This protein binds this small molecule.
Small molecule (SMILES): COc1ccc(/C=N/NC(=O)Cc2cccc3ccccc23)cc1OC

Sequence of chain 1.A:
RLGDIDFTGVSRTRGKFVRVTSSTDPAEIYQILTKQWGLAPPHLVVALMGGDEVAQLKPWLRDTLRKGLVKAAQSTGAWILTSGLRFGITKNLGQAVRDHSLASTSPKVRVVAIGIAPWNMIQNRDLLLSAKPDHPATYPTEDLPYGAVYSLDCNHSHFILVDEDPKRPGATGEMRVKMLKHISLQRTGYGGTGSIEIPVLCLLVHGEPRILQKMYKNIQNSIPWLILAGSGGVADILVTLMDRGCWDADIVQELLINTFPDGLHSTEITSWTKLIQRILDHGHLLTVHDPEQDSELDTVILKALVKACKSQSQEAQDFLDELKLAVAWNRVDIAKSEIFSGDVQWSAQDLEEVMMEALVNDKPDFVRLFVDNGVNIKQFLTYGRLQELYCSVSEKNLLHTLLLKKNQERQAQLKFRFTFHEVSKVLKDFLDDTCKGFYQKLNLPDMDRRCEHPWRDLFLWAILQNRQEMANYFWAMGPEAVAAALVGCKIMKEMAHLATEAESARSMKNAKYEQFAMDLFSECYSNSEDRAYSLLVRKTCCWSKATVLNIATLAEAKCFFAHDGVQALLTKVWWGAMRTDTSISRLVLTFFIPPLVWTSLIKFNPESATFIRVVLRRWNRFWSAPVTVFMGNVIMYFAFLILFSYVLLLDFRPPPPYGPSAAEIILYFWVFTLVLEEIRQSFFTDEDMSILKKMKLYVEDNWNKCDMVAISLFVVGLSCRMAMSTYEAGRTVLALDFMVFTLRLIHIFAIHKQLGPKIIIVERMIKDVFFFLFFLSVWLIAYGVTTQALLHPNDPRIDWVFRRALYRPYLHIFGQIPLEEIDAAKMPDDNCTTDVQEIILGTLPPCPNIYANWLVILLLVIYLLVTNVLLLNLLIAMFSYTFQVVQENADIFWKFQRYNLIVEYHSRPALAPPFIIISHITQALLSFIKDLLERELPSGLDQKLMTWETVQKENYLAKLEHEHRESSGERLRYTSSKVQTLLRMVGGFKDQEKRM

Sequence of chain 1.D:
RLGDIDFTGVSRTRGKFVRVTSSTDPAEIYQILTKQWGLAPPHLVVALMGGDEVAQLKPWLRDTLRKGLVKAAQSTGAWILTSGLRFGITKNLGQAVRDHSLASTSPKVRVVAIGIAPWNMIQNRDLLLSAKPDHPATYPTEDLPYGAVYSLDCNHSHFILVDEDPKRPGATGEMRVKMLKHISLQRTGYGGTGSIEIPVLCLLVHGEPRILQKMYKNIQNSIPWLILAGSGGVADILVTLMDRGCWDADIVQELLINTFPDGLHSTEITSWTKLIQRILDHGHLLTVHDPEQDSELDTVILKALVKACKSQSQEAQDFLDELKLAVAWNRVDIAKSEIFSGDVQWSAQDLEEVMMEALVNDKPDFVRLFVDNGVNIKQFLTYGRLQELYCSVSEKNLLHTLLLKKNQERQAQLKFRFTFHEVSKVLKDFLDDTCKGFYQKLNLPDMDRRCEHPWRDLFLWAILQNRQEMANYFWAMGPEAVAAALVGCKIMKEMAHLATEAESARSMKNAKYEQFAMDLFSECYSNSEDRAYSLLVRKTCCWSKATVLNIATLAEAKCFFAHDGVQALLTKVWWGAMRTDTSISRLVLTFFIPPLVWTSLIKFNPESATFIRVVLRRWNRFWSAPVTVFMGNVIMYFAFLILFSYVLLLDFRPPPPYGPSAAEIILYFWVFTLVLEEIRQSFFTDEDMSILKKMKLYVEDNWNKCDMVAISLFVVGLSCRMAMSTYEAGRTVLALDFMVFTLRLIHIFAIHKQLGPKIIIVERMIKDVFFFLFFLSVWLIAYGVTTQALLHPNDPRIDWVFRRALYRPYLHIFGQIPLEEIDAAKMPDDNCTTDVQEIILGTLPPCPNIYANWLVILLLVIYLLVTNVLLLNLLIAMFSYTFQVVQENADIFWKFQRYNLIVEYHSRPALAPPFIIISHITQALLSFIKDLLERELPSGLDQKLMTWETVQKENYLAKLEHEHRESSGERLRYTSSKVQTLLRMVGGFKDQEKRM

Binding-site contacts:
Ligand atom C10 contacts residue TRP793 of chain 1.A at 3.4 Å (hydrophobic).
Ligand atom C8 contacts residue TRP869 of chain 1.D at 3.7 Å (hydrophobic).
Ligand atom C5 contacts residue TRP869 of chain 1.D at 3.9 Å (hydrophobic).
Ligand atom C9 contacts residue TRP793 of chain 1.A at 4.0 Å (hydrophobic).
Ligand atom O1 contacts residue TRP869 of chain 1.D at 2.8 Å (h-bond).
Ligand atom C3 contacts residue ILE849 of chain 1.A at 3.6 Å (hydrophobic).
Ligand atom C contacts residue GLU853 of chain 1.A at 3.6 Å.
Ligand atom C contacts residue TRP793 of chain 1.A at 3.6 Å (hydrophobic).
Ligand atom C contacts residue ASN792 of chain 1.A at 3.9 Å.
Ligand atom O contacts residue TRP793 of chain 1.A at 4.0 Å.
Ligand atom C14 contacts residue CYS796 of chain 1.A at 3.8 Å (hydrophobic).
Ligand atom O2 contacts residue ILE836 of chain 1.A at 3.4 Å.
Ligand atom C7 contacts residue TRP869 of chain 1.D at 4.0 Å (hydrophobic).
Ligand atom C5 contacts residue ILE836 of chain 1.A at 3.9 Å (hydrophobic).
Ligand atom C2 contacts residue ILE849 of chain 1.A at 3.9 Å (hydrophobic).
Ligand atom O1 contacts residue PHE865 of chain 1.D at 4.2 Å.
Ligand atom C15 contacts residue LEU833 of chain 1.A at 3.8 Å (hydrophobic).
Ligand atom C1 contacts residue GLU853 of chain 1.A at 3.4 Å.
Ligand atom O2 contacts residue TRP869 of chain 1.D at 3.1 Å (h-bond).
Ligand atom O1 contacts residue ILE836 of chain 1.A at 3.6 Å.
Ligand atom C13 contacts residue TRP793 of chain 1.A at 3.4 Å (hydrophobic).
Ligand atom C4 contacts residue PHE865 of chain 1.D at 4.0 Å (hydrophobic).
Ligand atom C6 contacts residue PHE865 of chain 1.D at 3.5 Å (hydrophobic).
Ligand atom C14 contacts residue TRP793 of chain 1.A at 3.8 Å (hydrophobic).
Ligand atom C6 contacts residue TRP869 of chain 1.D at 3.5 Å (hydrophobic).
Ligand atom C7 contacts residue ILE836 of chain 1.A at 3.8 Å (hydrophobic).
Ligand atom N contacts residue GLU853 of chain 1.A at 2.7 Å (salt-bridge).
Ligand atom N contacts residue TRP793 of chain 1.A at 3.7 Å.
Ligand atom N1 contacts residue TRP793 of chain 1.A at 3.3 Å.
Ligand atom C3 contacts residue VAL852 of chain 1.A at 3.8 Å (hydrophobic).
Ligand atom C1 contacts residue ILE849 of chain 1.A at 3.7 Å (hydrophobic).
Ligand atom C1 contacts residue TRP793 of chain 1.A at 3.8 Å (hydrophobic).
Ligand atom O contacts residue ASN792 of chain 1.A at 3.2 Å.
Ligand atom C4 contacts residue VAL852 of chain 1.A at 3.5 Å (hydrophobic).
Ligand atom C10 contacts residue ASN792 of chain 1.A at 3.9 Å.
Ligand atom C2 contacts residue TRP793 of chain 1.A at 4.1 Å (hydrophobic).
Ligand atom C8 contacts residue ILE836 of chain 1.A at 4.1 Å (hydrophobic).
Ligand atom N1 contacts residue GLU853 of chain 1.A at 3.5 Å (salt-bridge).
Ligand atom O contacts residue GLU853 of chain 1.A at 3.7 Å.
Ligand atom C6 contacts residue LEU961 of chain 1.D at 4.0 Å (hydrophobic).